This small molecule binds to this protein.
Small molecule (SMILES): Nc1nc2c(ncn2[C@H]2C[C@H](O)[C@@H](COP(=O)(O)O)O2)c(=O)[nH]1

Binding-site contacts:
Ligand atom N9 contacts residue LEU55 of chain 2.C at 4.5 Å.
Ligand atom O3' contacts residue ASP17 of chain 2.C at 2.7 Å (salt-bridge).
Ligand atom C6 contacts residue LEU55 of chain 2.C at 4.2 Å (hydrophobic).
Ligand atom C2' contacts residue ASP17 of chain 2.C at 4.0 Å.
Ligand atom C2' contacts residue LEU60 of chain 2.C at 4.0 Å (hydrophobic).
Ligand atom O6 contacts residue PHE16 of chain 2.D at 3.6 Å.
Ligand atom N3 contacts residue PHE16 of chain 2.C at 4.0 Å.
Ligand atom N3 contacts residue ASP17 of chain 2.C at 3.6 Å.
Ligand atom C3' contacts residue LYS61 of chain 2.C at 4.0 Å.
Ligand atom O3' contacts residue TYR18 of chain 2.C at 4.2 Å.
Ligand atom N1 contacts residue LEU55 of chain 2.C at 4.2 Å.
Ligand atom O4' contacts residue ASP17 of chain 2.C at 3.6 Å.
Ligand atom C4 contacts residue LEU55 of chain 2.C at 4.0 Å (hydrophobic).
Ligand atom C3' contacts residue ASP17 of chain 2.C at 3.7 Å.
Ligand atom C2 contacts residue ASP17 of chain 2.C at 4.2 Å.
Ligand atom C5' contacts residue TYR18 of chain 2.C at 3.0 Å (hydrophobic).
Ligand atom O4' contacts residue TYR18 of chain 2.C at 4.1 Å.
Ligand atom C4' contacts residue TYR18 of chain 2.C at 3.5 Å (hydrophobic).
Ligand atom C4' contacts residue ASP17 of chain 2.C at 3.8 Å.
Ligand atom N2 contacts residue THR15 of chain 2.C at 3.0 Å (h-bond).
Ligand atom C5' contacts residue LYS61 of chain 2.C at 3.8 Å.
Ligand atom C3' contacts residue LEU60 of chain 2.C at 3.9 Å (hydrophobic).
Ligand atom O3' contacts residue LYS61 of chain 2.C at 3.4 Å (salt-bridge).
Ligand atom C1' contacts residue ASP17 of chain 2.C at 3.6 Å.
Ligand atom C5 contacts residue LEU55 of chain 2.C at 4.1 Å (hydrophobic).
Ligand atom N2 contacts residue LEU55 of chain 2.C at 3.7 Å.
Ligand atom O5' contacts residue LYS61 of chain 2.C at 3.0 Å (salt-bridge).
Ligand atom N1 contacts residue THR15 of chain 2.C at 4.3 Å.
Ligand atom C2 contacts residue THR15 of chain 2.C at 3.6 Å.
Ligand atom C5' contacts residue PRO35 of chain 2.C at 3.9 Å (hydrophobic).
Ligand atom N3 contacts residue THR15 of chain 2.C at 4.0 Å.
Ligand atom O3' contacts residue LEU60 of chain 2.C at 3.1 Å.
Ligand atom O4' contacts residue PHE16 of chain 2.C at 3.9 Å.
Ligand atom C2 contacts residue LEU55 of chain 2.C at 3.9 Å (hydrophobic).
Ligand atom N2 contacts residue ASP17 of chain 2.C at 3.4 Å (salt-bridge).
Ligand atom O5' contacts residue TYR18 of chain 2.C at 4.2 Å.
Ligand atom N3 contacts residue LEU55 of chain 2.C at 4.0 Å.

Sequence of chain 2.D:
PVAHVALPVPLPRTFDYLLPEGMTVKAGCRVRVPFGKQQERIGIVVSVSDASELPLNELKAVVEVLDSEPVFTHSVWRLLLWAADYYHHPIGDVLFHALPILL

Sequence of chain 2.C:
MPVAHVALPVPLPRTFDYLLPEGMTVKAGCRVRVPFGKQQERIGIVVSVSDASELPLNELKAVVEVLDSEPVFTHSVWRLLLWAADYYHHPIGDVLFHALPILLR